Binding-site contacts:
Ligand atom CAR contacts residue LEU87 of chain 1.A at 4.1 Å (hydrophobic).
Ligand atom CAQ contacts residue GLY283 of chain 1.A at 4.0 Å.
Ligand atom CAQ contacts residue ASN184 of chain 1.A at 4.0 Å.
Ligand atom CAS contacts residue PHE96 of chain 1.A at 4.2 Å (hydrophobic).
Ligand atom CAG contacts residue GLY283 of chain 1.A at 3.8 Å.
Ligand atom CAP contacts residue HEM1 of chain 1.E at 4.2 Å.
Ligand atom CAK contacts residue VAL465 of chain 1.A at 3.9 Å (hydrophobic).
Ligand atom CAO contacts residue ALA95 of chain 1.A at 4.1 Å (hydrophobic).
Ligand atom CAH contacts residue ASP280 of chain 1.A at 3.4 Å.
Ligand atom CAJ contacts residue ASP280 of chain 1.A at 3.7 Å.
Ligand atom CAL contacts residue ALA95 of chain 1.A at 3.6 Å (hydrophobic).
Ligand atom CAM contacts residue GLU287 of chain 1.A at 3.9 Å.
Ligand atom OAF contacts residue THR288 of chain 1.A at 3.5 Å.
Ligand atom CAH contacts residue LEU87 of chain 1.A at 3.9 Å (hydrophobic).
Ligand atom CAN contacts residue VAL465 of chain 1.A at 3.6 Å (hydrophobic).
Ligand atom CAT contacts residue ALA284 of chain 1.A at 4.0 Å (hydrophobic).
Ligand atom CAQ contacts residue ILE187 of chain 1.A at 4.2 Å (hydrophobic).
Ligand atom CAO contacts residue HEM1 of chain 1.E at 3.7 Å.
Ligand atom CAU contacts residue ALA284 of chain 1.A at 3.8 Å (hydrophobic).
Ligand atom CAO contacts residue ILE353 of chain 1.A at 4.1 Å (hydrophobic).
Ligand atom CAA contacts residue THR288 of chain 1.A at 3.8 Å.
Ligand atom CAT contacts residue GLY283 of chain 1.A at 4.0 Å.
Ligand atom CAI contacts residue ILE188 of chain 1.A at 4.0 Å (hydrophobic).
Ligand atom CAL contacts residue ALA284 of chain 1.A at 4.0 Å (hydrophobic).
Ligand atom CAG contacts residue LEU87 of chain 1.A at 4.1 Å (hydrophobic).
Ligand atom CAH contacts residue PHE96 of chain 1.A at 4.1 Å (hydrophobic).
Ligand atom CAR contacts residue GLY283 of chain 1.A at 3.9 Å.
Ligand atom CAO contacts residue ALA284 of chain 1.A at 4.1 Å (hydrophobic).
Ligand atom CAA contacts residue VAL465 of chain 1.A at 4.0 Å (hydrophobic).
Ligand atom OAE contacts residue ASN184 of chain 1.A at 3.0 Å (h-bond).
Ligand atom CAC contacts residue VAL464 of chain 1.A at 3.5 Å (hydrophobic).
Ligand atom CAM contacts residue GLY283 of chain 1.A at 4.0 Å.
Ligand atom OAF contacts residue ALA284 of chain 1.A at 3.8 Å.
Ligand atom CAC contacts residue PHE96 of chain 1.A at 3.8 Å (hydrophobic).
Ligand atom OAE contacts residue ILE187 of chain 1.A at 3.8 Å.
Ligand atom CAB contacts residue LEU87 of chain 1.A at 3.8 Å (hydrophobic).
Ligand atom CAI contacts residue ILE187 of chain 1.A at 3.8 Å (hydrophobic).
Ligand atom CAA contacts residue VAL348 of chain 1.A at 3.3 Å (hydrophobic).
Ligand atom OAD contacts residue HEM1 of chain 1.E at 3.2 Å (h-bond).
Ligand atom CAJ contacts residue ALA284 of chain 1.A at 4.2 Å (hydrophobic).

Sequence of chain 1.A:
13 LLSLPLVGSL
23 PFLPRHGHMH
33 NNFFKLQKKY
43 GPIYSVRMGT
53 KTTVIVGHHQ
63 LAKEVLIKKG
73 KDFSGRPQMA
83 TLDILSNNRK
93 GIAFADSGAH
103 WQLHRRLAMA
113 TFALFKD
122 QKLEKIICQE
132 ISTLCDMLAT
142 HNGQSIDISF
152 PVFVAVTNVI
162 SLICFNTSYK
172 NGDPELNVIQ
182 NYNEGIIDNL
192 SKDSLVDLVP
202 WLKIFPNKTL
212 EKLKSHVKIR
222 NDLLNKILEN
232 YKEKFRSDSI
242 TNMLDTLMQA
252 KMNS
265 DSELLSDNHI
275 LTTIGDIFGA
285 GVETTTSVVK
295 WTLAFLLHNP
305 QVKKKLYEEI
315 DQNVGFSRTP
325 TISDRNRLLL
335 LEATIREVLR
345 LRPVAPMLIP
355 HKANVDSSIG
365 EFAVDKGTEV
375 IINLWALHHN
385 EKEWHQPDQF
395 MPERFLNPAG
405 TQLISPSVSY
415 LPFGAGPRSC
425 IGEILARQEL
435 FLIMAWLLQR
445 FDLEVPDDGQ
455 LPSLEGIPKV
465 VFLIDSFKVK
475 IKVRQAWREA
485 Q

The small molecule below binds the protein below.
Small molecule (SMILES): CC(=O)[C@@]1(O)CC[C@H]2[C@@H]3CCC4=CC(=O)CC[C@]4(C)[C@H]3CC[C@@]21C